Binding-site contacts:
Ligand atom C2 contacts residue GLU462 of chain 1.D at 3.7 Å.
Ligand atom C3 contacts residue ASN75 of chain 1.D at 3.4 Å.
Ligand atom O5 contacts residue ASN75 of chain 1.D at 3.0 Å (h-bond).
Ligand atom O2 contacts residue GLU462 of chain 1.D at 2.7 Å (salt-bridge).
Ligand atom O7 contacts residue ASN393 of chain 1.D at 3.1 Å (h-bond).
Ligand atom C2 contacts residue ASN393 of chain 1.D at 2.4 Å.
Ligand atom C5 contacts residue ASN393 of chain 1.D at 3.7 Å.
Ligand atom C1 contacts residue THR395 of chain 1.D at 3.6 Å.
Ligand atom C7 contacts residue ASN393 of chain 1.D at 3.2 Å.
Ligand atom C1 contacts residue ASN393 of chain 1.D at 1.4 Å.
Ligand atom O4 contacts residue GOL1 of chain 1.OA at 3.2 Å.
Ligand atom O4 contacts residue GLU74 of chain 1.D at 3.3 Å (salt-bridge).
Ligand atom C6 contacts residue GLU74 of chain 1.D at 3.5 Å.
Ligand atom O4 contacts residue GOL1 of chain 1.KA at 2.9 Å (h-bond).
Ligand atom O6 contacts residue LEU436 of chain 1.D at 3.5 Å.
Ligand atom C7 contacts residue GOL1 of chain 1.OA at 3.2 Å.
Ligand atom O2 contacts residue GLU74 of chain 1.D at 2.6 Å (salt-bridge).
Ligand atom C6 contacts residue ARG369 of chain 1.D at 3.7 Å.
Ligand atom O7 contacts residue TRP460 of chain 1.D at 3.5 Å (h-bond).
Ligand atom C3 contacts residue GOL1 of chain 1.OA at 3.7 Å.
Ligand atom C6 contacts residue ASN75 of chain 1.D at 3.3 Å.
Ligand atom C1 contacts residue GOL1 of chain 1.OA at 3.5 Å.
Ligand atom C8 contacts residue PHE367 of chain 1.D at 3.7 Å (hydrophobic).
Ligand atom O6 contacts residue GLU74 of chain 1.D at 2.7 Å (salt-bridge).
Ligand atom O6 contacts residue ASN75 of chain 1.D at 2.6 Å (h-bond).
Ligand atom O5 contacts residue ARG366 of chain 1.D at 3.3 Å (salt-bridge).
Ligand atom C2 contacts residue GLU74 of chain 1.D at 3.2 Å.
Ligand atom C6 contacts residue ARG366 of chain 1.D at 3.7 Å.
Ligand atom C5 contacts residue GLU74 of chain 1.D at 3.7 Å.
Ligand atom O5 contacts residue ASN393 of chain 1.D at 2.4 Å (h-bond).
Ligand atom C8 contacts residue GOL1 of chain 1.OA at 3.1 Å.
Ligand atom C4 contacts residue GOL1 of chain 1.KA at 3.4 Å.
Ligand atom O3 contacts residue ASN75 of chain 1.D at 2.5 Å (h-bond).
Ligand atom C2 contacts residue GOL1 of chain 1.OA at 3.5 Å.
Ligand atom N2 contacts residue ASN393 of chain 1.D at 2.9 Å (h-bond).
Ligand atom C8 contacts residue TRP460 of chain 1.D at 3.5 Å (hydrophobic).
Ligand atom O7 contacts residue GOL1 of chain 1.OA at 2.8 Å (h-bond).
Ligand atom O6 contacts residue ARG369 of chain 1.D at 3.6 Å.
Ligand atom O2 contacts residue ASN75 of chain 1.D at 3.3 Å (h-bond).
Ligand atom C6 contacts residue LEU436 of chain 1.D at 3.7 Å (hydrophobic).

A protein and the small-molecule ligand that binds it are described below.
Small molecule (SMILES): CC(=O)N[C@H]1[C@H](O[C@H]2[C@H](O)[C@@H](NC(C)=O)CO[C@@H]2CO)O[C@H](CO)[C@@H](O[C@@H]2O[C@H](CO[C@H]3O[C@H](CO[C@H]4O[C@H](CO)[C@@H](O)[C@H](O)[C@@H]4O[C@H]4O[C@H](CO)[C@@H](O)[C@H](O)[C@@H]4O)[C@@H](O)[C@H](O[C@H]4O[C@H](CO)[C@@H](O)[C@H](O)[C@@H]4O[C@H]4O[C@H](CO)[C@@H](O)[C@H](O)[C@@H]4O)[C@@H]3O)[C@@H](O)[C@H](O[C@H]3O[C@H](CO)[C@@H](O)[C@H](O)[C@@H]3O)[C@@H]2O)[C@@H]1O

Sequence of chain 1.D:
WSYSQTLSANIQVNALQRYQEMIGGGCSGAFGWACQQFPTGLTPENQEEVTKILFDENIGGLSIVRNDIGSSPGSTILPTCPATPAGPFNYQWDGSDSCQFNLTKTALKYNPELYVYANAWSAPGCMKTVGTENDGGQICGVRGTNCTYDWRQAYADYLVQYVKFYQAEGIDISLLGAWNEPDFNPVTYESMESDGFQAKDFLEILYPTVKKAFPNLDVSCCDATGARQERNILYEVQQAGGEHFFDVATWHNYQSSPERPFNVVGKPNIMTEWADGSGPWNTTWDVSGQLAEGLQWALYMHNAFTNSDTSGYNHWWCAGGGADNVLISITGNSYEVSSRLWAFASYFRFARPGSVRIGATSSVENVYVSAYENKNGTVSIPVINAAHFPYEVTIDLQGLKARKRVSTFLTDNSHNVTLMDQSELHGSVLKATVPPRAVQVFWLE